Sequence of chain 1.D:
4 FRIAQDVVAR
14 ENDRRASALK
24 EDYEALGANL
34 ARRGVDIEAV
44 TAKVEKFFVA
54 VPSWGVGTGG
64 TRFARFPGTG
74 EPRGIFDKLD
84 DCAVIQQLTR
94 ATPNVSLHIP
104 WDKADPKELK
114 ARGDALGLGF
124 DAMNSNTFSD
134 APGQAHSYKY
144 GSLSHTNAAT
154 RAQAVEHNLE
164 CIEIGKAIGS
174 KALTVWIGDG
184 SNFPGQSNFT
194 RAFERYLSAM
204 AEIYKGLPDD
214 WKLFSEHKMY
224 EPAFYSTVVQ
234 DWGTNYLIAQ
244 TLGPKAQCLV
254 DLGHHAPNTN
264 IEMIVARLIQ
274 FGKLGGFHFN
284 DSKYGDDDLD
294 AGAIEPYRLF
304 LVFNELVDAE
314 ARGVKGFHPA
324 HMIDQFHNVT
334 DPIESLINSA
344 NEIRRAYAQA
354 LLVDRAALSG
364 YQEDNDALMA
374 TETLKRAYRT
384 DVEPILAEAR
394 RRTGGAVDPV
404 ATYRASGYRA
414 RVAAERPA

Binding-site contacts:
Ligand atom C1 contacts residue LYS221 of chain 1.C at 3.8 Å.
Ligand atom C5 contacts residue TRP57 of chain 1.C at 4.0 Å (hydrophobic).
Ligand atom C1 contacts residue MN1 of chain 1.L at 2.8 Å.
Ligand atom C2 contacts residue MN1 of chain 1.L at 3.0 Å.
Ligand atom O4 contacts residue ASP327 of chain 1.C at 2.8 Å (salt-bridge).
Ligand atom O3 contacts residue ASP327 of chain 1.C at 2.9 Å (salt-bridge).
Ligand atom O2 contacts residue GLU219 of chain 1.C at 3.1 Å (salt-bridge).
Ligand atom O1 contacts residue PHE66 of chain 1.D at 3.4 Å.
Ligand atom O1 contacts residue HIS257 of chain 1.C at 3.4 Å (h-bond).
Ligand atom O4 contacts residue MN1 of chain 1.L at 3.9 Å.
Ligand atom C2 contacts residue TRP179 of chain 1.C at 3.7 Å (hydrophobic).
Ligand atom O1 contacts residue MN1 of chain 1.L at 2.1 Å.
Ligand atom O2 contacts residue ASP254 of chain 1.C at 3.2 Å (salt-bridge).
Ligand atom O1 contacts residue TRP179 of chain 1.C at 3.7 Å.
Ligand atom O3 contacts residue GLU219 of chain 1.C at 2.8 Å (salt-bridge).
Ligand atom C2 contacts residue HIS257 of chain 1.C at 3.4 Å.
Ligand atom C3 contacts residue MN1 of chain 1.K at 3.2 Å.
Ligand atom O3 contacts residue HIS281 of chain 1.C at 3.2 Å.
Ligand atom C1 contacts residue HIS257 of chain 1.C at 3.9 Å.
Ligand atom O2 contacts residue ASP327 of chain 1.C at 2.8 Å (salt-bridge).
Ligand atom C3 contacts residue ASP327 of chain 1.C at 3.6 Å.
Ligand atom C3 contacts residue GLU219 of chain 1.C at 3.6 Å.
Ligand atom O4 contacts residue MN1 of chain 1.K at 3.8 Å.
Ligand atom O5 contacts residue HIS101 of chain 1.C at 2.9 Å (h-bond).
Ligand atom C5 contacts residue HIS101 of chain 1.C at 3.7 Å.
Ligand atom C3 contacts residue TRP179 of chain 1.C at 3.8 Å (hydrophobic).
Ligand atom O3 contacts residue MN1 of chain 1.K at 2.4 Å.
Ligand atom C2 contacts residue ASP327 of chain 1.C at 3.8 Å.
Ligand atom O1 contacts residue ASP289 of chain 1.C at 3.3 Å (salt-bridge).
Ligand atom C6 contacts residue HIS101 of chain 1.C at 3.5 Å.
Ligand atom C2 contacts residue GLU219 of chain 1.C at 3.4 Å.
Ligand atom O2 contacts residue MN1 of chain 1.K at 2.2 Å.
Ligand atom C1 contacts residue PHE66 of chain 1.D at 3.7 Å (hydrophobic).
Ligand atom O2 contacts residue MN1 of chain 1.L at 2.1 Å.
Ligand atom C4 contacts residue ASP327 of chain 1.C at 3.6 Å.
Ligand atom C2 contacts residue MN1 of chain 1.K at 3.0 Å.
Ligand atom O2 contacts residue HIS257 of chain 1.C at 3.0 Å.
Ligand atom C1 contacts residue TRP179 of chain 1.C at 3.4 Å (hydrophobic).
Ligand atom O1 contacts residue LYS221 of chain 1.C at 2.7 Å (salt-bridge).
Ligand atom C6 contacts residue TRP57 of chain 1.C at 3.7 Å (hydrophobic).

The small molecule below binds the protein below.
Small molecule (SMILES): C[C@H](O)[C@H](O)[C@@H](O)[C@@H](O)C=O

Sequence of chain 1.C:
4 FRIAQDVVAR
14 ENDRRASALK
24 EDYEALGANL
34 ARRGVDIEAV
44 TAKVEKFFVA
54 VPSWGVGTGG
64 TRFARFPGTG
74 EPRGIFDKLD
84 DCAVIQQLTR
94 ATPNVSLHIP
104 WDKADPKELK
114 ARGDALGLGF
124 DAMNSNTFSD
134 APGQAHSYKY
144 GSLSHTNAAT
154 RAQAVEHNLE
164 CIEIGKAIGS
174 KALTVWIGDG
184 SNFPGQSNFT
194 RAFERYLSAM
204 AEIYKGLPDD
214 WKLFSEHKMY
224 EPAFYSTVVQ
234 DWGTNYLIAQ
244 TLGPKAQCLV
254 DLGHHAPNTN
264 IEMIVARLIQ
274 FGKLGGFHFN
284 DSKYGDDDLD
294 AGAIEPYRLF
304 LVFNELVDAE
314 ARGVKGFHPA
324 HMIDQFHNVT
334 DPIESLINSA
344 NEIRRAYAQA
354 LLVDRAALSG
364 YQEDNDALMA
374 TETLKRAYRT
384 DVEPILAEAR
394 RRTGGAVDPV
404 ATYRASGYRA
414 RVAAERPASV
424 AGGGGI